Binding-site contacts:
Ligand atom O2D contacts residue ARG97 of chain 2.A at 2.8 Å (salt-bridge).
Ligand atom O1A contacts residue ASN118 of chain 2.A at 2.9 Å (h-bond).
Ligand atom C1A contacts residue LEU35 of chain 2.A at 3.7 Å (hydrophobic).
Ligand atom O1D contacts residue ARG97 of chain 2.A at 3.1 Å (salt-bridge).
Ligand atom CMC contacts residue ASN59 of chain 2.A at 3.5 Å.
Ligand atom O2A contacts residue ASP120 of chain 2.A at 3.5 Å (salt-bridge).
Ligand atom OA contacts residue ASN37 of chain 2.A at 2.8 Å (h-bond).
Ligand atom C4A contacts residue TRP133 of chain 2.A at 3.5 Å (hydrophobic).
Ligand atom CMC contacts residue THR44 of chain 2.A at 3.4 Å.
Ligand atom CBD contacts residue PHE94 of chain 2.A at 3.6 Å (hydrophobic).
Ligand atom CBB contacts residue GLU29 of chain 2.A at 3.6 Å.
Ligand atom CGD contacts residue PHE94 of chain 2.A at 3.6 Å (hydrophobic).
Ligand atom CAC contacts residue PHE61 of chain 2.A at 3.5 Å (hydrophobic).
Ligand atom CAC contacts residue SER60 of chain 2.A at 3.5 Å.
Ligand atom CBB contacts residue TRP133 of chain 2.A at 3.7 Å (hydrophobic).
Ligand atom O1A contacts residue ASP120 of chain 2.A at 3.0 Å (salt-bridge).
Ligand atom CMD contacts residue ASN37 of chain 2.A at 3.6 Å.
Ligand atom C1D contacts residue MET70 of chain 2.A at 3.4 Å (hydrophobic).
Ligand atom C2C contacts residue THR44 of chain 2.A at 3.7 Å.
Ligand atom OA contacts residue LEU35 of chain 2.A at 3.6 Å.
Ligand atom NA contacts residue LEU35 of chain 2.A at 3.7 Å.
Ligand atom OD contacts residue LEU101 of chain 2.A at 3.4 Å.
Ligand atom CHD contacts residue MET70 of chain 2.A at 3.7 Å (hydrophobic).
Ligand atom ND contacts residue MET70 of chain 2.A at 3.5 Å (h-bond).
Ligand atom CHB contacts residue TRP133 of chain 2.A at 3.5 Å (hydrophobic).
Ligand atom C2C contacts residue ASN59 of chain 2.A at 3.6 Å.
Ligand atom C2B contacts residue TRP133 of chain 2.A at 3.6 Å (hydrophobic).
Ligand atom CGA contacts residue HIS131 of chain 2.A at 3.7 Å.
Ligand atom CMC contacts residue SER60 of chain 2.A at 3.6 Å.
Ligand atom C1B contacts residue TRP133 of chain 2.A at 3.6 Å (hydrophobic).
Ligand atom C4D contacts residue ASN37 of chain 2.A at 3.2 Å.
Ligand atom C4D contacts residue MET70 of chain 2.A at 3.5 Å (hydrophobic).
Ligand atom CGA contacts residue ASN118 of chain 2.A at 3.7 Å.
Ligand atom CGA contacts residue ASP120 of chain 2.A at 3.7 Å.
Ligand atom O1A contacts residue HIS131 of chain 2.A at 3.5 Å (h-bond).
Ligand atom CGD contacts residue ARG97 of chain 2.A at 3.6 Å.
Ligand atom CMC contacts residue ILE45 of chain 2.A at 3.2 Å (hydrophobic).
Ligand atom OD contacts residue ASN37 of chain 2.A at 3.2 Å (h-bond).
Ligand atom C3C contacts residue ASN59 of chain 2.A at 3.6 Å.
Ligand atom C3D contacts residue ASN37 of chain 2.A at 3.4 Å.

Sequence of chain 2.A:
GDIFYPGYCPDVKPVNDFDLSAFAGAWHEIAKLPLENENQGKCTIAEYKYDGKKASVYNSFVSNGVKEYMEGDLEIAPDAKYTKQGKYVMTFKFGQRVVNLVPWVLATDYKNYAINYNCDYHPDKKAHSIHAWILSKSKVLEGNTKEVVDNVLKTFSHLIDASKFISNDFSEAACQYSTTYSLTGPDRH

The small molecule below binds the protein below.
Small molecule (SMILES): C=Cc1c(/C=c2\[nH]c(=CC3=NC(=O)C(CCC(=O)O)=C3C)c(C=C)c2C)[nH]c(C=C2NC(=O)C(CCC(=O)O)=C2C)c1C